Binding-site contacts:
Ligand atom C7 contacts residue ASN164 of chain 1.C at 3.9 Å.
Ligand atom C3 contacts residue ASN164 of chain 1.C at 3.8 Å.
Ligand atom C4 contacts residue ASN164 of chain 1.C at 4.3 Å.
Ligand atom C5 contacts residue ASN164 of chain 1.C at 3.6 Å.
Ligand atom C6 contacts residue ASN164 of chain 1.C at 4.3 Å.
Ligand atom O5 contacts residue ASN164 of chain 1.C at 2.4 Å (h-bond).
Ligand atom C2 contacts residue ASN164 of chain 1.C at 2.5 Å.
Ligand atom N2 contacts residue ASN164 of chain 1.C at 2.9 Å (h-bond).
Ligand atom C8 contacts residue ALA163 of chain 1.C at 4.0 Å (hydrophobic).
Ligand atom C1 contacts residue ASN164 of chain 1.C at 1.4 Å.

Sequence of chain 1.C:
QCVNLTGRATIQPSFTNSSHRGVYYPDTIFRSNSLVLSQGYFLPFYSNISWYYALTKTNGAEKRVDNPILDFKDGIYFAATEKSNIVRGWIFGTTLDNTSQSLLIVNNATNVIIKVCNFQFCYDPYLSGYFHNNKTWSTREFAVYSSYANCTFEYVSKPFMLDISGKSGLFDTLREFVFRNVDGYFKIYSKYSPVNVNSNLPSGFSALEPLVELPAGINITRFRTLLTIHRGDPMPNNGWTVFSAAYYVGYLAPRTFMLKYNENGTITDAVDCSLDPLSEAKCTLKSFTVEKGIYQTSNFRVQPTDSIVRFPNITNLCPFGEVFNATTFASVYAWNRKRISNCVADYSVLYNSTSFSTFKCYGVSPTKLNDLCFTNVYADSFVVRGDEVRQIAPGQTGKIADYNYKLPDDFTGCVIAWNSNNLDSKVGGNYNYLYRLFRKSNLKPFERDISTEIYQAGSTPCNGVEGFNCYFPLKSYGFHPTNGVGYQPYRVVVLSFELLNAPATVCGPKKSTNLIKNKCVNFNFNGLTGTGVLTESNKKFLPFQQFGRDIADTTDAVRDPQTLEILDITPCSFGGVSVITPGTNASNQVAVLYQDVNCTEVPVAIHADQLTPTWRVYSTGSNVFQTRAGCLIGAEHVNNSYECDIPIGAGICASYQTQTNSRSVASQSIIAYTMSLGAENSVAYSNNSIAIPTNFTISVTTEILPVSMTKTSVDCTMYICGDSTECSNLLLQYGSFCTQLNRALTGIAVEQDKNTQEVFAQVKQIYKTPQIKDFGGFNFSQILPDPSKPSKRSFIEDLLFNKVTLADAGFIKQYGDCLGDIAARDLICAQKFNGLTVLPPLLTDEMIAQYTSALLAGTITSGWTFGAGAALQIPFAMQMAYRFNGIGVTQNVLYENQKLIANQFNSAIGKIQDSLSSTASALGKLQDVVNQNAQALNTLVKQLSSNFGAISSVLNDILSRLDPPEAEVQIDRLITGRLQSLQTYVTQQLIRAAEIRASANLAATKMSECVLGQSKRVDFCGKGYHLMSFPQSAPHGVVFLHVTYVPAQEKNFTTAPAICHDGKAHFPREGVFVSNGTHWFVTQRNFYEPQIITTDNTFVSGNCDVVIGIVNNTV

This protein binds this small molecule.
Small molecule (SMILES): CC(=O)N[C@H]1[C@H](O[C@H]2[C@H](O)[C@@H](NC(C)=O)CO[C@@H]2CO)O[C@H](CO)[C@@H](O)[C@@H]1O